Binding-site contacts:
Ligand atom OXT contacts residue ASN23 of chain 1.D at 4.0 Å.
Ligand atom N contacts residue ASN23 of chain 1.D at 3.5 Å.
Ligand atom C contacts residue VAL22 of chain 1.D at 2.4 Å (hydrophobic).
Ligand atom O contacts residue ASN23 of chain 1.D at 3.7 Å.
Ligand atom OXT contacts residue VAL22 of chain 1.D at 2.6 Å (h-bond).
Ligand atom CA contacts residue VAL22 of chain 1.D at 3.5 Å (hydrophobic).
Ligand atom N contacts residue VAL22 of chain 1.D at 4.4 Å.
Ligand atom CA contacts residue ASN23 of chain 1.D at 3.3 Å.
Ligand atom O contacts residue VAL22 of chain 1.D at 2.1 Å (h-bond).
Ligand atom C contacts residue ASN23 of chain 1.D at 3.5 Å.

A protein and the small-molecule ligand that binds it are described below.
Small molecule (SMILES): NCC(=O)O

Sequence of chain 1.D:
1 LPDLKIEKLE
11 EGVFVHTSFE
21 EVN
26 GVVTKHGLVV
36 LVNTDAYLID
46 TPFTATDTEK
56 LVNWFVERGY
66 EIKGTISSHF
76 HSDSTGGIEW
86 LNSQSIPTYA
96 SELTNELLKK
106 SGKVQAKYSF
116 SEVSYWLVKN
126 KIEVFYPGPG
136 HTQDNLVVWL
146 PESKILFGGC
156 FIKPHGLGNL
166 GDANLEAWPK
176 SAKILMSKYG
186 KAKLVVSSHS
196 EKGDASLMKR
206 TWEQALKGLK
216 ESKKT